Sequence of chain 1.W:
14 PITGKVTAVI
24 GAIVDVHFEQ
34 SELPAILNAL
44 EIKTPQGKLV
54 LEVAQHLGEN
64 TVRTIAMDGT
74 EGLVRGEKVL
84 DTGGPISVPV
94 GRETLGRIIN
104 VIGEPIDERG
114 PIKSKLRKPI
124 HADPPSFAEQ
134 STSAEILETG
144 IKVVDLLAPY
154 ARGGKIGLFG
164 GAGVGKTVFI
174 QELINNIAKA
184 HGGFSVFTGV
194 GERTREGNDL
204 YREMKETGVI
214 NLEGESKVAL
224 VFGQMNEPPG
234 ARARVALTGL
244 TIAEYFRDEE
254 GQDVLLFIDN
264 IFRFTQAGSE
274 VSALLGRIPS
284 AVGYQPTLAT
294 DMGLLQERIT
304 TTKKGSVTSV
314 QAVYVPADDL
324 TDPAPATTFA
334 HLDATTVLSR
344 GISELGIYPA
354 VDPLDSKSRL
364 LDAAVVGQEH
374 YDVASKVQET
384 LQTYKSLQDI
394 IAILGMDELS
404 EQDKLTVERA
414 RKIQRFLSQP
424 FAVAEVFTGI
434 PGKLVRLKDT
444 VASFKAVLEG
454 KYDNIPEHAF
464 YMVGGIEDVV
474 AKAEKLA

Binding-site contacts:
Ligand atom N7 contacts residue ALA179 of chain 1.T at 3.4 Å.
Ligand atom O2B contacts residue THR178 of chain 1.T at 2.6 Å (h-bond).
Ligand atom O4' contacts residue PHE359 of chain 1.T at 3.2 Å.
Ligand atom C8 contacts residue ALA179 of chain 1.T at 3.7 Å (hydrophobic).
Ligand atom N1 contacts residue GLN432 of chain 1.T at 3.1 Å (h-bond).
Ligand atom O1B contacts residue GLN174 of chain 1.T at 3.6 Å (h-bond).
Ligand atom N1 contacts residue ARG364 of chain 1.T at 3.7 Å.
Ligand atom O1A contacts residue THR178 of chain 1.T at 3.7 Å.
Ligand atom C6 contacts residue GLN432 of chain 1.T at 3.6 Å.
Ligand atom C8 contacts residue GLN434 of chain 1.T at 3.8 Å.
Ligand atom N6 contacts residue GLN432 of chain 1.T at 3.2 Å (h-bond).
Ligand atom PG contacts residue GLN174 of chain 1.T at 3.8 Å.
Ligand atom N6 contacts residue ARG364 of chain 1.T at 3.8 Å.
Ligand atom O2G contacts residue THR178 of chain 1.T at 3.8 Å.
Ligand atom PB contacts residue MG1 of chain 1.ZA at 3.5 Å.
Ligand atom O1B contacts residue THR175 of chain 1.T at 3.0 Å (h-bond).
Ligand atom O1G contacts residue GLN174 of chain 1.T at 3.2 Å (h-bond).
Ligand atom O1G contacts residue LYS177 of chain 1.T at 3.3 Å (salt-bridge).
Ligand atom N3B contacts residue GLN174 of chain 1.T at 3.1 Å.
Ligand atom C6 contacts residue ARG364 of chain 1.T at 3.6 Å.
Ligand atom O1G contacts residue ARG173 of chain 1.T at 3.8 Å.
Ligand atom O1G contacts residue GLU330 of chain 1.T at 3.2 Å (salt-bridge).
Ligand atom O1B contacts residue GLY176 of chain 1.T at 3.2 Å (h-bond).
Ligand atom O3G contacts residue GLN174 of chain 1.T at 2.7 Å (h-bond).
Ligand atom O3A contacts residue LYS177 of chain 1.T at 3.5 Å (salt-bridge).
Ligand atom N3 contacts residue ARG364 of chain 1.T at 3.7 Å.
Ligand atom O2' contacts residue GLN434 of chain 1.T at 3.6 Å.
Ligand atom PG contacts residue MG1 of chain 1.ZA at 3.5 Å.
Ligand atom N6 contacts residue PRO365 of chain 1.T at 3.7 Å.
Ligand atom O1B contacts residue LYS177 of chain 1.T at 2.6 Å (salt-bridge).
Ligand atom O1G contacts residue MG1 of chain 1.ZA at 3.9 Å.
Ligand atom O1A contacts residue ALA179 of chain 1.T at 3.0 Å (h-bond).
Ligand atom C4 contacts residue ARG364 of chain 1.T at 3.8 Å.
Ligand atom PB contacts residue GLY176 of chain 1.T at 3.7 Å.
Ligand atom C2' contacts residue GLN434 of chain 1.T at 3.4 Å.
Ligand atom O2B contacts residue MG1 of chain 1.ZA at 2.2 Å.
Ligand atom O3A contacts residue GLY176 of chain 1.T at 3.0 Å (h-bond).
Ligand atom PB contacts residue LYS177 of chain 1.T at 3.6 Å.
Ligand atom O2G contacts residue MG1 of chain 1.ZA at 2.2 Å.
Ligand atom N1 contacts residue GLN434 of chain 1.T at 3.6 Å.

This small molecule binds to this protein.
Small molecule (SMILES): Nc1ncnc2c1ncn2[C@@H]1O[C@H](CO[P](=O)(O)O[P](=O)(O)NP(=O)(O)O)[C@@H](O)[C@H]1O

Sequence of chain 1.T:
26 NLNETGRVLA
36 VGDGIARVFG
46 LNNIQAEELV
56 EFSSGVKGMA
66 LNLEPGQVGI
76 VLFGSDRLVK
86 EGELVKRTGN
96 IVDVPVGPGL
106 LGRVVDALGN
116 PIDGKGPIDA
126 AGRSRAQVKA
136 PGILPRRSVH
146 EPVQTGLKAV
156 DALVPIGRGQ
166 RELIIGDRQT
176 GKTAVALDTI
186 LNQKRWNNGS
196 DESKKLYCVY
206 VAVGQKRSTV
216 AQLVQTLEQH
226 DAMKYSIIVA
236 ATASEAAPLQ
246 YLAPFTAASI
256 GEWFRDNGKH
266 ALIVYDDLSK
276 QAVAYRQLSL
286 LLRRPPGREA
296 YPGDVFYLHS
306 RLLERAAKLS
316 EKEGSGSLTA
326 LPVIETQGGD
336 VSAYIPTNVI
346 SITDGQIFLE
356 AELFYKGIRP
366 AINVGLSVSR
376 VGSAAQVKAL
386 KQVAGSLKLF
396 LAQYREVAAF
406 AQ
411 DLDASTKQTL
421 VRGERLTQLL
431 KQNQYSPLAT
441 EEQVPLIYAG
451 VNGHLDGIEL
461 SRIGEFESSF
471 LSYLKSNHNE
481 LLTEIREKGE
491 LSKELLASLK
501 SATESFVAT